Binding-site contacts:
Ligand atom OAC contacts residue GLU27 of chain 1.C at 4.4 Å.
Ligand atom OAC contacts residue PRO57 of chain 1.C at 3.9 Å.
Ligand atom NAD contacts residue HIS56 of chain 1.C at 3.6 Å.
Ligand atom NAF contacts residue HIS56 of chain 1.C at 3.2 Å (h-bond).
Ligand atom NAA contacts residue HIS56 of chain 1.C at 4.3 Å.
Ligand atom CAI contacts residue GLU27 of chain 1.C at 4.2 Å.
Ligand atom CAG contacts residue TRP95 of chain 1.D at 4.2 Å (hydrophobic).
Ligand atom CAH contacts residue HIS56 of chain 1.C at 3.6 Å.
Ligand atom NAD contacts residue PHE29 of chain 1.C at 3.7 Å.
Ligand atom NAB contacts residue HIS56 of chain 1.C at 4.2 Å.
Ligand atom OAC contacts residue PHE29 of chain 1.C at 3.5 Å.
Ligand atom CAH contacts residue ZN1 of chain 1.K at 4.0 Å.
Ligand atom NAA contacts residue TRP95 of chain 1.D at 3.5 Å.
Ligand atom CAG contacts residue PHE29 of chain 1.C at 3.7 Å (hydrophobic).
Ligand atom NAF contacts residue ZN1 of chain 1.K at 4.0 Å.
Ligand atom CAI contacts residue PHE29 of chain 1.C at 3.5 Å (hydrophobic).
Ligand atom CAI contacts residue ASN46 of chain 1.C at 3.9 Å.
Ligand atom OAC contacts residue HIS56 of chain 1.C at 3.4 Å.
Ligand atom CAH contacts residue CYS86 of chain 1.C at 4.4 Å (hydrophobic).
Ligand atom NAB contacts residue ZN1 of chain 1.K at 3.8 Å.
Ligand atom NAB contacts residue PHE29 of chain 1.C at 4.0 Å.
Ligand atom OAC contacts residue ASN46 of chain 1.C at 3.0 Å (h-bond).
Ligand atom NAA contacts residue GLU27 of chain 1.C at 3.6 Å.
Ligand atom NAD contacts residue TRP95 of chain 1.D at 4.2 Å.
Ligand atom NAB contacts residue CYS86 of chain 1.C at 3.6 Å.
Ligand atom CAG contacts residue HIS56 of chain 1.C at 3.6 Å.
Ligand atom CAI contacts residue HIS56 of chain 1.C at 3.4 Å.
Ligand atom NAE contacts residue HIS56 of chain 1.C at 3.4 Å (h-bond).
Ligand atom CAH contacts residue PHE29 of chain 1.C at 3.7 Å (hydrophobic).
Ligand atom CAG contacts residue GLU27 of chain 1.C at 3.9 Å.
Ligand atom NAE contacts residue ASN46 of chain 1.C at 3.9 Å.
Ligand atom NAF contacts residue GLU58 of chain 1.C at 4.2 Å.
Ligand atom NAB contacts residue GLU84 of chain 1.C at 4.1 Å.
Ligand atom NAE contacts residue GLU27 of chain 1.C at 3.2 Å (salt-bridge).
Ligand atom NAA contacts residue PHE29 of chain 1.C at 4.2 Å.
Ligand atom NAE contacts residue PHE29 of chain 1.C at 3.4 Å.
Ligand atom NAF contacts residue PHE29 of chain 1.C at 3.7 Å.

Sequence of chain 1.D:
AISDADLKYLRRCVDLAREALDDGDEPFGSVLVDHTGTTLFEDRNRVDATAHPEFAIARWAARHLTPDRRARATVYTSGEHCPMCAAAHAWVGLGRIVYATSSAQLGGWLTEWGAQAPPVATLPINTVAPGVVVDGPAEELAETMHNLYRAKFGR

A small-molecule ligand and the protein it binds are described below.
Small molecule (SMILES): Nc1nc(N)nc(O)n1

Sequence of chain 1.C:
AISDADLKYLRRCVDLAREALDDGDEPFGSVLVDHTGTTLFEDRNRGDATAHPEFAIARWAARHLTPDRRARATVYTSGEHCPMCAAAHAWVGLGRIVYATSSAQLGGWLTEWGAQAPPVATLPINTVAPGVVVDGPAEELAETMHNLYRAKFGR